This protein binds this small molecule.
Small molecule (SMILES): C[N+](C)(C)[O-]

Sequence of chain 1.A:
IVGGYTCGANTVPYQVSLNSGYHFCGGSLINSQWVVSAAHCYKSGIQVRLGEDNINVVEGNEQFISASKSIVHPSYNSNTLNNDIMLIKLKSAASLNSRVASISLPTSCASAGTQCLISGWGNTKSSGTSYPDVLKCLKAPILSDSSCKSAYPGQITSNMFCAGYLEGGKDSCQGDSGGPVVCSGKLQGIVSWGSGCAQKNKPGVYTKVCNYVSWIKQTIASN

Binding-site contacts:
Ligand atom CAB contacts residue PHE64 of chain 1.A at 3.7 Å (hydrophobic).
Ligand atom CAB contacts residue VAL58 of chain 1.A at 4.2 Å (hydrophobic).
Ligand atom OAE contacts residue GLU62 of chain 1.A at 3.7 Å.